The small molecule below binds the protein below.
Small molecule (SMILES): CC(=O)N[C@@H]1[C@@H](O)[C@H](O)[C@@H](CO)O[C@H]1O

Binding-site contacts:
Ligand atom C7 contacts residue TRP616 of chain 1.N at 4.1 Å (hydrophobic).
Ligand atom C7 contacts residue ASN613 of chain 1.N at 4.1 Å.
Ligand atom N2 contacts residue ASN613 of chain 1.N at 2.9 Å (h-bond).
Ligand atom C2 contacts residue SER615 of chain 1.N at 4.2 Å.
Ligand atom N2 contacts residue SER615 of chain 1.N at 4.3 Å.
Ligand atom C8 contacts residue TYR640 of chain 1.N at 4.5 Å (hydrophobic).
Ligand atom C7 contacts residue SER615 of chain 1.N at 4.0 Å.
Ligand atom C8 contacts residue ILE643 of chain 1.N at 4.1 Å (hydrophobic).
Ligand atom C3 contacts residue ASN613 of chain 1.N at 3.9 Å.
Ligand atom O5 contacts residue ASN613 of chain 1.N at 2.5 Å (h-bond).
Ligand atom C2 contacts residue ASN613 of chain 1.N at 2.6 Å.
Ligand atom C4 contacts residue ASN613 of chain 1.N at 4.4 Å.
Ligand atom C1 contacts residue ASN613 of chain 1.N at 1.5 Å.
Ligand atom N2 contacts residue TRP616 of chain 1.N at 4.2 Å.
Ligand atom C5 contacts residue ASN613 of chain 1.N at 3.8 Å.
Ligand atom O7 contacts residue SER615 of chain 1.N at 3.4 Å.
Ligand atom C8 contacts residue TRP616 of chain 1.N at 3.5 Å (hydrophobic).

Sequence of chain 1.N:
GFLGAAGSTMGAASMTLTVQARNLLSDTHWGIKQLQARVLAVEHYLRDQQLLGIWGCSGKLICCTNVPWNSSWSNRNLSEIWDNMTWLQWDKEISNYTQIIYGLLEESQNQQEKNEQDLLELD